Sequence of chain 1.A:
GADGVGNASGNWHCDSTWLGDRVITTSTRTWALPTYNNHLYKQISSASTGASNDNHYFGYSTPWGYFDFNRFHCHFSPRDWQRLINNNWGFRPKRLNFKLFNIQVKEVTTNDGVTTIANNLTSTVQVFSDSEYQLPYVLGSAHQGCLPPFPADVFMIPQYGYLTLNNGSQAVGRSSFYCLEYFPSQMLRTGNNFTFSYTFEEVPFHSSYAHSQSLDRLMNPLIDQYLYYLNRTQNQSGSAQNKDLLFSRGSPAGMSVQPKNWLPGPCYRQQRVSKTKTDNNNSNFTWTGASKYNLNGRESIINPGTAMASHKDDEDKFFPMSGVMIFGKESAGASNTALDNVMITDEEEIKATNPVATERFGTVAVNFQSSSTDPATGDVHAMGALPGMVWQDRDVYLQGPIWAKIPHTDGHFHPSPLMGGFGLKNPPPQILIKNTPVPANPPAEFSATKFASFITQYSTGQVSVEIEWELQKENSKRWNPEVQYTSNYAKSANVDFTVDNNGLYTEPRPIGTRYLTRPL

Sequence of chain 4.A:
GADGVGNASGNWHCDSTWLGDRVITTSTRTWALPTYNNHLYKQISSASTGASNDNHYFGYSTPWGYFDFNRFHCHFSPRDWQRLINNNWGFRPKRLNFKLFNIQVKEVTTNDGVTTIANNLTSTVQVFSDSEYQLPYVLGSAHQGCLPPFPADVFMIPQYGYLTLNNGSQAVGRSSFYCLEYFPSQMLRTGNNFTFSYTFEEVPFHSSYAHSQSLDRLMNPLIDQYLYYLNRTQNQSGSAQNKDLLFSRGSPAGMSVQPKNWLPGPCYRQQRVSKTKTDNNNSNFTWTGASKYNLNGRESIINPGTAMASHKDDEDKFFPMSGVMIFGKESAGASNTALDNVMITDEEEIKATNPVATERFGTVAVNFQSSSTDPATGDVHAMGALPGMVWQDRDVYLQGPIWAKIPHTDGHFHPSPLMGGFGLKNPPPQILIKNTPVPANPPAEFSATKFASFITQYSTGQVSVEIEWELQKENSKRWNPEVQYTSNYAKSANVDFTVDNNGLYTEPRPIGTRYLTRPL

The protein below binds the small molecule below.
Small molecule (SMILES): CC(=O)N[C@H]1[C@H]([C@H](O)[C@H](O)CO)O[C@@](O)(C(=O)O)C[C@@H]1O

Binding-site contacts:
Ligand atom O2 contacts residue THR286 of chain 4.A at 4.0 Å.
Ligand atom C11 contacts residue ALA253 of chain 1.A at 3.6 Å (hydrophobic).
Ligand atom C3 contacts residue TRP287 of chain 4.A at 4.1 Å (hydrophobic).
Ligand atom C2 contacts residue ASN284 of chain 4.A at 3.9 Å.
Ligand atom O1B contacts residue ARG232 of chain 1.A at 2.5 Å (salt-bridge).
Ligand atom C10 contacts residue ASN55 of chain 4.A at 3.8 Å.
Ligand atom O1B contacts residue ASN231 of chain 1.A at 4.3 Å.
Ligand atom C2 contacts residue ASN231 of chain 1.A at 4.0 Å.
Ligand atom O1A contacts residue ASN231 of chain 1.A at 2.7 Å (h-bond).
Ligand atom O4 contacts residue ASN231 of chain 1.A at 4.2 Å.
Ligand atom O1A contacts residue THR286 of chain 4.A at 4.2 Å.
Ligand atom O2 contacts residue ASN284 of chain 4.A at 3.0 Å (h-bond).
Ligand atom C1 contacts residue ASN284 of chain 4.A at 3.8 Å.
Ligand atom O2 contacts residue ASN231 of chain 1.A at 4.2 Å.
Ligand atom O10 contacts residue SER52 of chain 4.A at 4.4 Å.
Ligand atom O2 contacts residue TRP287 of chain 4.A at 4.5 Å.
Ligand atom C1 contacts residue ARG232 of chain 1.A at 3.6 Å.
Ligand atom C1 contacts residue ASN231 of chain 1.A at 3.6 Å.
Ligand atom O1A contacts residue ARG232 of chain 1.A at 3.5 Å.
Ligand atom C10 contacts residue SER256 of chain 1.A at 4.2 Å.
Ligand atom O4 contacts residue VAL257 of chain 1.A at 3.1 Å.
Ligand atom C2 contacts residue THR286 of chain 4.A at 4.2 Å.
Ligand atom O4 contacts residue TRP287 of chain 4.A at 4.1 Å.
Ligand atom O10 contacts residue SER256 of chain 1.A at 3.5 Å (h-bond).
Ligand atom O2 contacts residue ARG232 of chain 1.A at 4.5 Å.
Ligand atom C5 contacts residue ASN231 of chain 1.A at 4.5 Å.
Ligand atom O1A contacts residue ASN284 of chain 4.A at 4.5 Å.
Ligand atom C3 contacts residue ASN231 of chain 1.A at 3.9 Å.
Ligand atom C11 contacts residue SER256 of chain 1.A at 4.3 Å.
Ligand atom C4 contacts residue ASN231 of chain 1.A at 3.5 Å.
Ligand atom C3 contacts residue THR286 of chain 4.A at 3.5 Å.
Ligand atom O10 contacts residue ASN55 of chain 4.A at 3.4 Å (h-bond).
Ligand atom C11 contacts residue GLY254 of chain 1.A at 3.6 Å.
Ligand atom O1B contacts residue ASN284 of chain 4.A at 3.7 Å.
Ligand atom C11 contacts residue ASN55 of chain 4.A at 3.2 Å.
Ligand atom C4 contacts residue VAL257 of chain 1.A at 4.4 Å (hydrophobic).